Sequence of chain 1.C:
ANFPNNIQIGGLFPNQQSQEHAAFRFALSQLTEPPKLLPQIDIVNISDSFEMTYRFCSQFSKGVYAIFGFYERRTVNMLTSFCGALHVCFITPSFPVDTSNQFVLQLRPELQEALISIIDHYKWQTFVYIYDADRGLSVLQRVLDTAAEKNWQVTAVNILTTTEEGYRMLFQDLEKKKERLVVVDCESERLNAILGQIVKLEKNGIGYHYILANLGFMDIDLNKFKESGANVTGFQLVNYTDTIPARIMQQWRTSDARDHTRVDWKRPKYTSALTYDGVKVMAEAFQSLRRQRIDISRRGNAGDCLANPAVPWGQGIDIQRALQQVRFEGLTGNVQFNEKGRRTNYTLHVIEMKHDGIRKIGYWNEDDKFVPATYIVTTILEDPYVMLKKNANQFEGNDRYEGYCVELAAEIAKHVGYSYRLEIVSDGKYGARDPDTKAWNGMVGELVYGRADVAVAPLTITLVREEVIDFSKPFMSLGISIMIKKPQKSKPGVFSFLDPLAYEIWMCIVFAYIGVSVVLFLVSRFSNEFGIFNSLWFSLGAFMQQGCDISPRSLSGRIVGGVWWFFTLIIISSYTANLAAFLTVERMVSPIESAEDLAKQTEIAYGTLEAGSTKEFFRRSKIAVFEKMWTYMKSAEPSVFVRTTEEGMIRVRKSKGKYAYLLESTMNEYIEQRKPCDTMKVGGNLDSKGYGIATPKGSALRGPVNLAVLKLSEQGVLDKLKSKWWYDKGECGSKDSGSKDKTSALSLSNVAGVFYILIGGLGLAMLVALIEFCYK

Binding-site contacts:
Ligand atom O7 contacts residue ASP260 of chain 1.C at 3.0 Å (salt-bridge).
Ligand atom C1 contacts residue THR259 of chain 1.C at 3.5 Å.
Ligand atom O6 contacts residue THR259 of chain 1.C at 4.0 Å.
Ligand atom C3 contacts residue ASN257 of chain 1.C at 3.8 Å.
Ligand atom C4 contacts residue ASN257 of chain 1.C at 4.2 Å.
Ligand atom C1 contacts residue ASN257 of chain 1.C at 1.4 Å.
Ligand atom O5 contacts residue ASP260 of chain 1.C at 4.1 Å.
Ligand atom C2 contacts residue ASN257 of chain 1.C at 2.5 Å.
Ligand atom O5 contacts residue THR259 of chain 1.C at 2.5 Å (h-bond).
Ligand atom C7 contacts residue ASN257 of chain 1.C at 3.5 Å.
Ligand atom C8 contacts residue ASP260 of chain 1.C at 4.3 Å.
Ligand atom O7 contacts residue ASN257 of chain 1.C at 3.8 Å.
Ligand atom C5 contacts residue THR259 of chain 1.C at 3.4 Å.
Ligand atom N2 contacts residue HIS367 of chain 1.C at 4.2 Å.
Ligand atom C8 contacts residue HIS367 of chain 1.C at 3.7 Å.
Ligand atom C7 contacts residue HIS367 of chain 1.C at 4.5 Å.
Ligand atom N2 contacts residue LYS378 of chain 1.C at 4.5 Å.
Ligand atom C2 contacts residue ASP260 of chain 1.C at 3.5 Å.
Ligand atom N2 contacts residue ASP260 of chain 1.C at 3.8 Å.
Ligand atom C5 contacts residue ASN257 of chain 1.C at 3.7 Å.
Ligand atom C6 contacts residue THR259 of chain 1.C at 3.2 Å.
Ligand atom C4 contacts residue THR259 of chain 1.C at 4.1 Å.
Ligand atom N2 contacts residue ASN257 of chain 1.C at 2.9 Å (h-bond).
Ligand atom C2 contacts residue THR259 of chain 1.C at 4.2 Å.
Ligand atom C1 contacts residue ASP260 of chain 1.C at 3.6 Å.
Ligand atom O5 contacts residue ASN257 of chain 1.C at 2.4 Å (h-bond).
Ligand atom C7 contacts residue ASP260 of chain 1.C at 3.5 Å.

This protein binds this small molecule.
Small molecule (SMILES): CC(=O)N[C@@H]1[C@@H](O)[C@H](O)[C@@H](CO)O[C@H]1O